Binding-site contacts:
Ligand atom C4 contacts residue ASN497 of chain 1.A at 4.2 Å.
Ligand atom N2 contacts residue ASN497 of chain 1.A at 2.9 Å (h-bond).
Ligand atom C1 contacts residue ASN497 of chain 1.A at 1.4 Å.
Ligand atom C2 contacts residue ASN497 of chain 1.A at 2.5 Å.
Ligand atom C6 contacts residue THR499 of chain 1.A at 4.5 Å.
Ligand atom C7 contacts residue ASN497 of chain 1.A at 3.6 Å.
Ligand atom C5 contacts residue THR499 of chain 1.A at 4.5 Å.
Ligand atom O5 contacts residue LEU500 of chain 1.A at 3.9 Å.
Ligand atom O5 contacts residue ASN497 of chain 1.A at 2.3 Å (h-bond).
Ligand atom O7 contacts residue ASN497 of chain 1.A at 3.8 Å.
Ligand atom C5 contacts residue ASN497 of chain 1.A at 3.6 Å.
Ligand atom O5 contacts residue THR499 of chain 1.A at 4.4 Å.
Ligand atom O6 contacts residue LEU500 of chain 1.A at 4.0 Å.
Ligand atom C3 contacts residue ASN497 of chain 1.A at 3.8 Å.
Ligand atom C6 contacts residue LEU500 of chain 1.A at 4.5 Å (hydrophobic).

Sequence of chain 1.A:
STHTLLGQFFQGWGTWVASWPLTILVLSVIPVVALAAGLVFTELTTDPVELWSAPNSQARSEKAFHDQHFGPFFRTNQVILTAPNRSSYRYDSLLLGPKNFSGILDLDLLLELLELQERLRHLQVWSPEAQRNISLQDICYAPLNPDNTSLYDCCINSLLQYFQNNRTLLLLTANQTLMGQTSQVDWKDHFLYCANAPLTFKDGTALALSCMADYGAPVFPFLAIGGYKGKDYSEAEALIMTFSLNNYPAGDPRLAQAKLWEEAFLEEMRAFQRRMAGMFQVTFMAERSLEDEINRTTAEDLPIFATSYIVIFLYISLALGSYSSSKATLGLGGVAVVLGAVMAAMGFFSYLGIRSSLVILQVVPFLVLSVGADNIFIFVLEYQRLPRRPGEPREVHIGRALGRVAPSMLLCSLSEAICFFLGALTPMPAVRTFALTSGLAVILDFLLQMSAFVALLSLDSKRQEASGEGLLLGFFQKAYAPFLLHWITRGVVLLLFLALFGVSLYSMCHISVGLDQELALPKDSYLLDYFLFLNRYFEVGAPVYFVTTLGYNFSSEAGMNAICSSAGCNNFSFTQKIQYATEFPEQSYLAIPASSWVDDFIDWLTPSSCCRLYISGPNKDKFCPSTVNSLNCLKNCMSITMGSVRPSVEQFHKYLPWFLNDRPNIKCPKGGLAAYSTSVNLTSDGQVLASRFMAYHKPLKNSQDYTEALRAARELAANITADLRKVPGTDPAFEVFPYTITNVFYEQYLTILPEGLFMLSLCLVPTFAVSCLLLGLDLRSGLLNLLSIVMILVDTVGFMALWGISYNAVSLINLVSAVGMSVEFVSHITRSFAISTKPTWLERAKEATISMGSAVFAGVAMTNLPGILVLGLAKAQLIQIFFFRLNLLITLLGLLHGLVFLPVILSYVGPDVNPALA

The small molecule below binds the protein below.
Small molecule (SMILES): CC(=O)N[C@H]1[C@H](O[C@H]2[C@H](O)[C@@H](NC(C)=O)CO[C@@H]2CO)O[C@H](CO)[C@@H](O)[C@@H]1O